Binding-site contacts:
Ligand atom C16 contacts residue PRO1037 of chain 1.E at 4.3 Å (hydrophobic).
Ligand atom C08 contacts residue TYR890 of chain 1.G at 4.2 Å (hydrophobic).
Ligand atom C78 contacts residue TYR982 of chain 1.G at 4.3 Å (hydrophobic).
Ligand atom C75 contacts residue MET886 of chain 1.G at 3.5 Å (hydrophobic).
Ligand atom C15 contacts residue LEU1041 of chain 1.E at 4.5 Å (hydrophobic).
Ligand atom O25 contacts residue PRO1037 of chain 1.E at 4.0 Å.
Ligand atom O80 contacts residue MET886 of chain 1.G at 4.5 Å.
Ligand atom C78 contacts residue MET1021 of chain 1.E at 4.3 Å (hydrophobic).
Ligand atom C24 contacts residue SER1038 of chain 1.E at 4.4 Å.
Ligand atom C81 contacts residue MET1021 of chain 1.E at 3.8 Å (hydrophobic).
Ligand atom C26 contacts residue PRO1037 of chain 1.E at 4.5 Å (hydrophobic).
Ligand atom C15 contacts residue SER1038 of chain 1.E at 4.1 Å.
Ligand atom C77 contacts residue MET1021 of chain 1.E at 3.6 Å (hydrophobic).
Ligand atom C76 contacts residue MET1021 of chain 1.E at 4.5 Å (hydrophobic).
Ligand atom C16 contacts residue TRP1039 of chain 1.E at 4.2 Å (hydrophobic).
Ligand atom C79 contacts residue TYR982 of chain 1.G at 3.9 Å (hydrophobic).
Ligand atom C77 contacts residue TYR982 of chain 1.G at 4.5 Å (hydrophobic).
Ligand atom C17 contacts residue SER1038 of chain 1.E at 4.4 Å.
Ligand atom C24 contacts residue PRO1037 of chain 1.E at 3.9 Å (hydrophobic).
Ligand atom C21 contacts residue TRP1039 of chain 1.E at 4.4 Å (hydrophobic).
Ligand atom C81 contacts residue TYR982 of chain 1.G at 4.0 Å (hydrophobic).
Ligand atom C16 contacts residue SER1038 of chain 1.E at 3.9 Å.
Ligand atom C14 contacts residue TRP1039 of chain 1.E at 4.4 Å (hydrophobic).
Ligand atom C79 contacts residue MET886 of chain 1.G at 4.4 Å (hydrophobic).
Ligand atom C05 contacts residue LEU893 of chain 1.G at 4.3 Å (hydrophobic).
Ligand atom C14 contacts residue SER1038 of chain 1.E at 3.1 Å.
Ligand atom C17 contacts residue PRO1037 of chain 1.E at 3.9 Å (hydrophobic).
Ligand atom O80 contacts residue ASN889 of chain 1.G at 4.1 Å.
Ligand atom C12 contacts residue TRP1039 of chain 1.E at 3.5 Å (hydrophobic).
Ligand atom C22 contacts residue TRP1039 of chain 1.E at 4.3 Å (hydrophobic).
Ligand atom O20 contacts residue PRO1037 of chain 1.E at 4.4 Å.
Ligand atom C23 contacts residue PRO1037 of chain 1.E at 4.2 Å (hydrophobic).
Ligand atom C19 contacts residue TYR890 of chain 1.G at 3.6 Å (hydrophobic).
Ligand atom C21 contacts residue PRO1037 of chain 1.E at 3.5 Å (hydrophobic).
Ligand atom C13 contacts residue SER1038 of chain 1.E at 4.1 Å.
Ligand atom C06 contacts residue LEU893 of chain 1.G at 4.5 Å (hydrophobic).
Ligand atom C26 contacts residue SER1038 of chain 1.E at 3.9 Å.
Ligand atom C79 contacts residue ASN889 of chain 1.G at 3.5 Å.
Ligand atom C05 contacts residue ALA1042 of chain 1.E at 4.2 Å (hydrophobic).
Ligand atom C21 contacts residue SER1038 of chain 1.E at 4.1 Å.

Sequence of chain 1.E:
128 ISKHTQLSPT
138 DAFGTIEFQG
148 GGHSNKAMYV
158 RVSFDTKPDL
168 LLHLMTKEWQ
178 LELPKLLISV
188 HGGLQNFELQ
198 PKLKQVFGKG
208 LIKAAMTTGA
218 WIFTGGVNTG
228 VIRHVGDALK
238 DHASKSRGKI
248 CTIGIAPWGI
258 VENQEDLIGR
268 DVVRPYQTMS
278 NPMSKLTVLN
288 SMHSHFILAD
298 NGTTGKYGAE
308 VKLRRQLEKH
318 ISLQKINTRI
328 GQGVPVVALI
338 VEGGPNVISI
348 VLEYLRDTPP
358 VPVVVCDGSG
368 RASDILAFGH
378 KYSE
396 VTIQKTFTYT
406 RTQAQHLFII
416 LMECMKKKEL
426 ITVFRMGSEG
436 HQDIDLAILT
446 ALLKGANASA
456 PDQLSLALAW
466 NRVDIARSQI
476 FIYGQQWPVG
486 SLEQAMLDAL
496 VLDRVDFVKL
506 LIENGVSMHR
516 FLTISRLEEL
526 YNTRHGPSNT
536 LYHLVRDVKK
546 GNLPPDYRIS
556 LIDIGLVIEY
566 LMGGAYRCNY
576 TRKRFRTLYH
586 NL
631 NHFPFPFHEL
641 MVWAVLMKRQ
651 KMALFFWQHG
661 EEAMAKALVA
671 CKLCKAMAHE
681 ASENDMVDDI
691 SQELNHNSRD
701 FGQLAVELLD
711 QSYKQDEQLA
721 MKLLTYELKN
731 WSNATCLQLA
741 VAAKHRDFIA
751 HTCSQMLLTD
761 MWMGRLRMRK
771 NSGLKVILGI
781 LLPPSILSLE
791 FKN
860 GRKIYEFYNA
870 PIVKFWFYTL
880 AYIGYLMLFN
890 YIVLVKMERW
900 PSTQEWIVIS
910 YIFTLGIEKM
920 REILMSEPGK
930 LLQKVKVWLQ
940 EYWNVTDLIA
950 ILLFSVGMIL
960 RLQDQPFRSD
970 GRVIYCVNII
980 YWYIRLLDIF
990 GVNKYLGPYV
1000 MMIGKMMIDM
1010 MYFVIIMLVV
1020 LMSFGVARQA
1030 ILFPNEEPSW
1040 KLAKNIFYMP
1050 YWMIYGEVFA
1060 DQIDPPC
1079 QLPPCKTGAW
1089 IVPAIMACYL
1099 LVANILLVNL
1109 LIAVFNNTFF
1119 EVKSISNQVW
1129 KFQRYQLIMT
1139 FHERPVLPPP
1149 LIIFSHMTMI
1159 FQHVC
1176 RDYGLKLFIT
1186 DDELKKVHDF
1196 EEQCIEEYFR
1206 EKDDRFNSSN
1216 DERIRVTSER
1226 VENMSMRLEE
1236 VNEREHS

A small-molecule ligand and the protein it binds are described below.
Small molecule (SMILES): COCC(CCO[C@H]1CC[C@@]2(C)C(=CC[C@H]3[C@@H]4C[C@@H]5O[C@]6(CC[C@@H](C)CO6)[C@@H](C)[C@@H]5[C@@]4(C)CC[C@@H]32)C1)COC

Sequence of chain 1.G:
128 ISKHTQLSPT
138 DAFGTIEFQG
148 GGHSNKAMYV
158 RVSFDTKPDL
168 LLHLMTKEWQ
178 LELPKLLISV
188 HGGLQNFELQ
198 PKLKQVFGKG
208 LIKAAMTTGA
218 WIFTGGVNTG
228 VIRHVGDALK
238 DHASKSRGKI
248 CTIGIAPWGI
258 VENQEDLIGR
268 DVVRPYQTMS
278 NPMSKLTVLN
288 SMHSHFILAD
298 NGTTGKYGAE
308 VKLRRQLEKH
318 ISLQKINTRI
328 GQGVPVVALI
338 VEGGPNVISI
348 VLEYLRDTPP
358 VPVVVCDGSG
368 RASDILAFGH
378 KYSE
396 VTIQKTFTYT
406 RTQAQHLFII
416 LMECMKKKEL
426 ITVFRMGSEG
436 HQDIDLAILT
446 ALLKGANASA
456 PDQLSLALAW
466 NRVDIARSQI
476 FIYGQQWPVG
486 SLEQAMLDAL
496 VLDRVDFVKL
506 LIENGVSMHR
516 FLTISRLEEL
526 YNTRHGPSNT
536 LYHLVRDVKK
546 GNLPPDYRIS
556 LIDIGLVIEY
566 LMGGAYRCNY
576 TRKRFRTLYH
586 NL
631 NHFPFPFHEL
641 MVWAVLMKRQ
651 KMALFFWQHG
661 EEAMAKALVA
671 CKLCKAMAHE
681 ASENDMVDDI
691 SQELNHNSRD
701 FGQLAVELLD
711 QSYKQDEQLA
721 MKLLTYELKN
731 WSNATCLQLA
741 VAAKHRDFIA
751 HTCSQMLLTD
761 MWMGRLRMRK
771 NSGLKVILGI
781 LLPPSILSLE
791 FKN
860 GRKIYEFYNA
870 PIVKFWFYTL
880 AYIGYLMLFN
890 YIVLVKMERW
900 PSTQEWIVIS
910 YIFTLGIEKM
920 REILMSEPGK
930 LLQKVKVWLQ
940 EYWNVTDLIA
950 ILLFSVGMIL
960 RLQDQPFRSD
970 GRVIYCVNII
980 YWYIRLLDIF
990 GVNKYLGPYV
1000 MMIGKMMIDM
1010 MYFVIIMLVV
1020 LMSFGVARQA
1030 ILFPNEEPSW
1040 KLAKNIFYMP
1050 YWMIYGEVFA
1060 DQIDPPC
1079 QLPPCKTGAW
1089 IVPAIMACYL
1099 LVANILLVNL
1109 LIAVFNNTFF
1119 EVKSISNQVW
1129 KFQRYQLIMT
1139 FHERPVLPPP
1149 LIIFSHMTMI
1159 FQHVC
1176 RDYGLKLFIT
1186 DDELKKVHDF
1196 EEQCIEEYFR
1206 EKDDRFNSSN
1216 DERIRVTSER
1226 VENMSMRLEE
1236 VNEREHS